Sequence of chain 1.A:
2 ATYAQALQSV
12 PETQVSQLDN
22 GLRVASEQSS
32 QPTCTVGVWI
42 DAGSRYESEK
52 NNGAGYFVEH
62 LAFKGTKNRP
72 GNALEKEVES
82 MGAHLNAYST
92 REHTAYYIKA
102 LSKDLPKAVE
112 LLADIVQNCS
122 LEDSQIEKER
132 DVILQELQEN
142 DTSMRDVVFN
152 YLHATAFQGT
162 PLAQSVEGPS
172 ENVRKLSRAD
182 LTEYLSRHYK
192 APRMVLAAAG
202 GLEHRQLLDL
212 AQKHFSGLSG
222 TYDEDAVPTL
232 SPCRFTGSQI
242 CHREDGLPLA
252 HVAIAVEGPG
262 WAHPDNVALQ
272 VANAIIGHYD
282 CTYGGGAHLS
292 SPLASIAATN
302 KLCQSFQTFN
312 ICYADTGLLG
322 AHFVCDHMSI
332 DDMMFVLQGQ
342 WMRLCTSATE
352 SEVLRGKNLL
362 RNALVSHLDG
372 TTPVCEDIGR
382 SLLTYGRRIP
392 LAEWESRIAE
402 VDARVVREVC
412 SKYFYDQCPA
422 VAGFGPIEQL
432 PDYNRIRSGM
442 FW

A small-molecule ligand and the protein it binds are described below.
Small molecule (SMILES): CCCCCCO[C@@H]1O[C@H](CO)[C@@H](O)[C@H](O)[C@H]1O

Sequence of chain 1.P:
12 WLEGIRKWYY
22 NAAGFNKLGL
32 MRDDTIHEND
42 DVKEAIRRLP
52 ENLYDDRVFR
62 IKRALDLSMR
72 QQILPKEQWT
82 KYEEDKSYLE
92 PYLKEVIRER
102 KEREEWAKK

Binding-site contacts:
Ligand atom C2' contacts residue SER82 of chain 1.B at 3.3 Å.
Ligand atom O4 contacts residue ARG49 of chain 1.P at 3.8 Å.
Ligand atom C4' contacts residue ALA139 of chain 1.B at 4.1 Å (hydrophobic).
Ligand atom O6 contacts residue HIS289 of chain 1.A at 3.9 Å.
Ligand atom C1 contacts residue HIS289 of chain 1.A at 4.0 Å.
Ligand atom O4 contacts residue ARG104 of chain 1.P at 3.0 Å (salt-bridge).
Ligand atom C5' contacts residue LEU75 of chain 1.B at 3.9 Å (hydrophobic).
Ligand atom C6' contacts residue LEU140 of chain 1.B at 3.9 Å (hydrophobic).
Ligand atom O1 contacts residue GLU136 of chain 1.B at 3.8 Å.
Ligand atom C5' contacts residue ALA139 of chain 1.B at 3.7 Å (hydrophobic).
Ligand atom O5 contacts residue HIS289 of chain 1.A at 3.9 Å.
Ligand atom C2' contacts residue LEU75 of chain 1.B at 3.9 Å (hydrophobic).
Ligand atom C5 contacts residue HIS289 of chain 1.A at 4.0 Å.
Ligand atom C6' contacts residue ALA139 of chain 1.B at 3.7 Å (hydrophobic).
Ligand atom C3' contacts residue LEU75 of chain 1.B at 3.6 Å (hydrophobic).
Ligand atom C4 contacts residue ARG49 of chain 1.P at 3.2 Å.
Ligand atom C6 contacts residue ARG104 of chain 1.P at 3.3 Å.
Ligand atom C5 contacts residue GLU100 of chain 1.P at 3.8 Å.
Ligand atom O6 contacts residue PHE83 of chain 1.B at 3.5 Å.
Ligand atom O1 contacts residue HIS289 of chain 1.A at 4.2 Å.
Ligand atom C3 contacts residue ARG49 of chain 1.P at 3.4 Å.
Ligand atom C3' contacts residue SER82 of chain 1.B at 4.0 Å.
Ligand atom O3 contacts residue ARG49 of chain 1.P at 3.0 Å (salt-bridge).
Ligand atom C4 contacts residue ARG104 of chain 1.P at 4.0 Å.
Ligand atom C5' contacts residue LEU140 of chain 1.B at 3.6 Å (hydrophobic).
Ligand atom O6 contacts residue GLU100 of chain 1.P at 4.2 Å.
Ligand atom C6 contacts residue GLU100 of chain 1.P at 3.4 Å.
Ligand atom O3 contacts residue GLU45 of chain 1.P at 3.0 Å (salt-bridge).
Ligand atom C4 contacts residue GLU100 of chain 1.P at 3.1 Å.
Ligand atom C1' contacts residue HIS289 of chain 1.A at 3.3 Å.
Ligand atom C2 contacts residue ARG49 of chain 1.P at 3.7 Å.
Ligand atom C5 contacts residue ARG104 of chain 1.P at 3.9 Å.
Ligand atom C1' contacts residue GLU136 of chain 1.B at 3.9 Å.
Ligand atom O6 contacts residue ARG104 of chain 1.P at 3.1 Å (salt-bridge).
Ligand atom O4 contacts residue GLU100 of chain 1.P at 3.3 Å (salt-bridge).
Ligand atom C4' contacts residue GLU136 of chain 1.B at 3.6 Å.
Ligand atom C2' contacts residue GLU136 of chain 1.B at 3.4 Å.
Ligand atom C4' contacts residue LEU75 of chain 1.B at 3.9 Å (hydrophobic).
Ligand atom C5' contacts residue GLU136 of chain 1.B at 3.1 Å.
Ligand atom C1' contacts residue SER82 of chain 1.B at 3.5 Å.

Sequence of chain 1.B:
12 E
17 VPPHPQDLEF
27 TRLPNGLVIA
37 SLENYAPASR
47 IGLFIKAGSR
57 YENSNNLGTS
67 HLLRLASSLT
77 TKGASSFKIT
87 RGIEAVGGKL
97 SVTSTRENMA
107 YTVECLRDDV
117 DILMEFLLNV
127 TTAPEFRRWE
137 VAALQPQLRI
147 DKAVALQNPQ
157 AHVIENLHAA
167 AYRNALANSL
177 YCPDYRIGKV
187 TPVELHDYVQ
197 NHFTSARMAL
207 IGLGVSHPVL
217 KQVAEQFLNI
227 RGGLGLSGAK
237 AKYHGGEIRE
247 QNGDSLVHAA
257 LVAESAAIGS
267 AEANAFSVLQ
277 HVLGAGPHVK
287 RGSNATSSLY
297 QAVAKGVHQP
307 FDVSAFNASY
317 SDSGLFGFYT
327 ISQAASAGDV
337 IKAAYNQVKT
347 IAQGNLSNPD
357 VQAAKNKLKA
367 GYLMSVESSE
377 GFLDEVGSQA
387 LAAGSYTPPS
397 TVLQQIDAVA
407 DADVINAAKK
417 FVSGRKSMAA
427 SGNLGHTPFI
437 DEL